Binding-site contacts:
Ligand atom C4' contacts residue HIS1387 of chain 1.A at 4.4 Å.
Ligand atom O5' contacts residue ARG512 of chain 1.B at 4.3 Å.
Ligand atom C4' contacts residue LEU508 of chain 1.B at 3.4 Å (hydrophobic).
Ligand atom C4' contacts residue LYS1102 of chain 1.A at 4.1 Å.
Ligand atom OP1 contacts residue HIS1387 of chain 1.A at 4.3 Å.
Ligand atom OP1 contacts residue ASN1106 of chain 1.A at 4.4 Å.
Ligand atom O3' contacts residue LEU508 of chain 1.B at 2.9 Å.
Ligand atom C5' contacts residue LYS1102 of chain 1.A at 3.8 Å.
Ligand atom C5' contacts residue HIS1387 of chain 1.A at 4.4 Å.
Ligand atom C3' contacts residue LYS1102 of chain 1.A at 4.4 Å.
Ligand atom OP1 contacts residue LEU508 of chain 1.B at 3.0 Å.
Ligand atom C1' contacts residue HIS1387 of chain 1.A at 4.1 Å.
Ligand atom OP1 contacts residue ALA1108 of chain 1.A at 4.1 Å.
Ligand atom P contacts residue LEU508 of chain 1.B at 3.9 Å.
Ligand atom O3' contacts residue HIS1387 of chain 1.A at 3.3 Å (h-bond).
Ligand atom C4' contacts residue HIS1387 of chain 1.A at 3.3 Å.
Ligand atom C5' contacts residue HIS1387 of chain 1.A at 3.5 Å.
Ligand atom OP1 contacts residue LYS1102 of chain 1.A at 4.2 Å.
Ligand atom P contacts residue LYS1102 of chain 1.A at 4.4 Å.
Ligand atom C4' contacts residue GLU833 of chain 1.A at 4.4 Å.
Ligand atom C5' contacts residue LEU508 of chain 1.B at 4.2 Å (hydrophobic).
Ligand atom C5' contacts residue LEU508 of chain 1.B at 3.3 Å (hydrophobic).
Ligand atom O5' contacts residue LEU508 of chain 1.B at 2.4 Å (h-bond).
Ligand atom O4' contacts residue HIS1387 of chain 1.A at 3.6 Å.
Ligand atom C3' contacts residue LEU508 of chain 1.B at 3.6 Å (hydrophobic).
Ligand atom C3' contacts residue HIS1387 of chain 1.A at 3.9 Å.
Ligand atom O3' contacts residue LYS1102 of chain 1.A at 3.4 Å (salt-bridge).

This small molecule binds to this protein.
Small molecule (SMILES): Cc1cn([C@H]2C[C@H](O[P](=O)(O)OC[C@H]3O[C@@H](n4cnc5c(N)ncnc54)C[C@@H]3O[P](=O)(O)OC[C@H]3O[C@@H](n4ccc(N)nc4=O)C[C@@H]3O)[C@@H](CO[P](=O)(O)O[C@H]3C[C@H](n4ccc(N)nc4=O)O[C@@H]3CO[P](=O)(O)O[C@H]3C[C@H](n4cnc5c(N)ncnc54)O[C@@H]3CO)O2)c(=O)[nH]c1=O

Sequence of chain 1.B:
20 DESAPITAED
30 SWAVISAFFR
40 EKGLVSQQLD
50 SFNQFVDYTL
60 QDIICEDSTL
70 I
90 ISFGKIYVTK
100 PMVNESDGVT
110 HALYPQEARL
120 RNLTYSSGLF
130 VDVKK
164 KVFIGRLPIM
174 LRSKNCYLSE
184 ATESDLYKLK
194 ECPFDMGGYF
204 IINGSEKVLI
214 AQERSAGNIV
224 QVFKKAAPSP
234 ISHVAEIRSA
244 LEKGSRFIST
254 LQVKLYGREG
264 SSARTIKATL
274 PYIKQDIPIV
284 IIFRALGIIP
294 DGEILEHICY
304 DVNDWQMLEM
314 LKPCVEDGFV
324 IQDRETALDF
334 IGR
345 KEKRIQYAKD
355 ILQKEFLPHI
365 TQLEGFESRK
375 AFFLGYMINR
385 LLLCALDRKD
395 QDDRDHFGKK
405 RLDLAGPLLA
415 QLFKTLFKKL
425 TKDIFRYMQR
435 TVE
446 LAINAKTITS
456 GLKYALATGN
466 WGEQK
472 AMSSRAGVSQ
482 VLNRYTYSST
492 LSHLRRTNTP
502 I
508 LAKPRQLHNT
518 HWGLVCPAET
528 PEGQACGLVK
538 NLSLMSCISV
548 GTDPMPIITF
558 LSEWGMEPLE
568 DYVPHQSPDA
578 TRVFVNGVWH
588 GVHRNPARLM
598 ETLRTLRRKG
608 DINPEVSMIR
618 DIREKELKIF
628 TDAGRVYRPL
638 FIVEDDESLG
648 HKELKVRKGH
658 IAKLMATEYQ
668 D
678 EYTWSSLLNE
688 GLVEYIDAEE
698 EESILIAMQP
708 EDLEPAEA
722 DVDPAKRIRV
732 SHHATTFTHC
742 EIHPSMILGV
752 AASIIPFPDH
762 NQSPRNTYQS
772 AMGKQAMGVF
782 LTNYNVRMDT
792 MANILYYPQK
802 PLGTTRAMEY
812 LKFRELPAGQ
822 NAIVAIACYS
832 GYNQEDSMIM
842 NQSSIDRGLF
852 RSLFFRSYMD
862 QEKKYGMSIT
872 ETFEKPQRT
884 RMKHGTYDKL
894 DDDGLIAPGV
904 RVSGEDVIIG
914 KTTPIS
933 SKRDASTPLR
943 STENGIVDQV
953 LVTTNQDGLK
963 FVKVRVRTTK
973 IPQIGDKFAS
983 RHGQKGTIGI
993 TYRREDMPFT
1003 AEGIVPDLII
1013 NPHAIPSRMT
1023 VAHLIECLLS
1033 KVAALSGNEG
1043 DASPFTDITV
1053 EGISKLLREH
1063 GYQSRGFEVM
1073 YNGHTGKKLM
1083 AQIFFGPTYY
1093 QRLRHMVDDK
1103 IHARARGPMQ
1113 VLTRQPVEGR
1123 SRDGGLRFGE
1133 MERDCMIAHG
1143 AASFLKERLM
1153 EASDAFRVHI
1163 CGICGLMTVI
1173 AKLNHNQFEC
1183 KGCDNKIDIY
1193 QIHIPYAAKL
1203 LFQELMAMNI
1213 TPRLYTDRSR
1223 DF

Sequence of chain 1.A:
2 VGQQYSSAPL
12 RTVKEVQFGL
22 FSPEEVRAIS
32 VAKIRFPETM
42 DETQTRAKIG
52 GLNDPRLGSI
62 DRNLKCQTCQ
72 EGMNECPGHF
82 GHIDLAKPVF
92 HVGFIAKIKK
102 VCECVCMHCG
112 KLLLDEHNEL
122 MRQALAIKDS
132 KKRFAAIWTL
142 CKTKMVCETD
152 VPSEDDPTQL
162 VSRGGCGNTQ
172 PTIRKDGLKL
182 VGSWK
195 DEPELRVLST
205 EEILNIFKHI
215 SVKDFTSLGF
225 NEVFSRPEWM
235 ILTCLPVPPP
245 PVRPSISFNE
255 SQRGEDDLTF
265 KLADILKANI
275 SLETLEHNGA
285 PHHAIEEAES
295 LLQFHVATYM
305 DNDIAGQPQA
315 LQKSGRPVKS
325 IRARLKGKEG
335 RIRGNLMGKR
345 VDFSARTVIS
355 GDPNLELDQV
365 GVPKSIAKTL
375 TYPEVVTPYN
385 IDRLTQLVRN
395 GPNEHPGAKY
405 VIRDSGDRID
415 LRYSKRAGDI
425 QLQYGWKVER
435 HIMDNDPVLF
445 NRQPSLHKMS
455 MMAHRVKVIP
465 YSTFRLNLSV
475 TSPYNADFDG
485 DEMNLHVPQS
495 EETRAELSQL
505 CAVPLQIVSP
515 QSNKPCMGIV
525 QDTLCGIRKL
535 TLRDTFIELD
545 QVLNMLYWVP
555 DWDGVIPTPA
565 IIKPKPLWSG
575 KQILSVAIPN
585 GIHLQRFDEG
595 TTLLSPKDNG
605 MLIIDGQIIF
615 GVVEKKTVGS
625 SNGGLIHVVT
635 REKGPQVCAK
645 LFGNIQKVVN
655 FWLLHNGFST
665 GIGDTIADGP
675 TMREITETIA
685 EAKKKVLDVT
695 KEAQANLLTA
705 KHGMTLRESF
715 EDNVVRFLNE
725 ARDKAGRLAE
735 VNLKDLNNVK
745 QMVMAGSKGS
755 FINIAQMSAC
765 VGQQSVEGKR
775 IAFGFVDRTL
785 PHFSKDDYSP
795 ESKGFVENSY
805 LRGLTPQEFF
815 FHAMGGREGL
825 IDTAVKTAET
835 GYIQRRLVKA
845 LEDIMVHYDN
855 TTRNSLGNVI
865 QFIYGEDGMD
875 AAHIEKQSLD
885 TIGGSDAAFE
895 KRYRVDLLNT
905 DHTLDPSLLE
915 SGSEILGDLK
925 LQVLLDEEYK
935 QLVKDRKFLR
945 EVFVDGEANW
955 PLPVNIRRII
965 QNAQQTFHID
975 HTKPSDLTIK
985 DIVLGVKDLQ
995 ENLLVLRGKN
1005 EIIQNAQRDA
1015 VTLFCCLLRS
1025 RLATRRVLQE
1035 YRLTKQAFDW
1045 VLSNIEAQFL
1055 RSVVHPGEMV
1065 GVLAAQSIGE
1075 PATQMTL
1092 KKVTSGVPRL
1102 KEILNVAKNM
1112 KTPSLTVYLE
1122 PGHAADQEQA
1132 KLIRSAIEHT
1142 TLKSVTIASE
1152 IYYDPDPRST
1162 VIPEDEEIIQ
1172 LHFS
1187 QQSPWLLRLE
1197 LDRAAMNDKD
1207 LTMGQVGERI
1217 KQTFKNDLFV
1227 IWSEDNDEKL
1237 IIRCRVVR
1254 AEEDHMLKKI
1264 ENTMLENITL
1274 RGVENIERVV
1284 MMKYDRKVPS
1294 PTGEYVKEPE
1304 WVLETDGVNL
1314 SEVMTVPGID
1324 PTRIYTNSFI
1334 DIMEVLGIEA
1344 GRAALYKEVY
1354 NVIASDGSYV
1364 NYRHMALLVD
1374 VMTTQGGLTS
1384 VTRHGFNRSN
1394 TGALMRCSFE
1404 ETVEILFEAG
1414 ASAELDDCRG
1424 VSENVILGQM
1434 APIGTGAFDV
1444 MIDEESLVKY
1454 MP